The small molecule below binds the protein below.
Small molecule (SMILES): [H]/N=C(/N)NCCC[C@H](NC(=O)[C@@H](NC(=O)C(=O)c1cccc(Cl)c1)C(C)C)C(=O)c1nccs1

Sequence of chain 1.A:
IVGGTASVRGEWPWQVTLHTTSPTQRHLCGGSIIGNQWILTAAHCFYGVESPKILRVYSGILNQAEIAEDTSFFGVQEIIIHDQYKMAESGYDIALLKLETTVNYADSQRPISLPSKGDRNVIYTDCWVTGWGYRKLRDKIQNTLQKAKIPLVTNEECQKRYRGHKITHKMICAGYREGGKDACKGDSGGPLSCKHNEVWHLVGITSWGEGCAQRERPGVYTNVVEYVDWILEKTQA

Binding-site contacts:
Ligand atom OX contacts residue CYS184 of chain 1.A at 3.3 Å (h-bond).
Ligand atom C3 contacts residue CYS184 of chain 1.A at 3.7 Å (hydrophobic).
Ligand atom CZ contacts residue SER188 of chain 1.A at 2.4 Å.
Ligand atom N2 contacts residue SER188 of chain 1.A at 2.7 Å (h-bond).
Ligand atom N8 contacts residue ALA183 of chain 1.A at 3.3 Å (h-bond).
Ligand atom N10 contacts residue SER188 of chain 1.A at 2.8 Å (h-bond).
Ligand atom O24 contacts residue GLY209 of chain 1.A at 3.1 Å (h-bond).
Ligand atom C29 contacts residue TRP208 of chain 1.A at 3.7 Å (hydrophobic).
Ligand atom CL31 contacts residue GLU210 of chain 1.A at 2.8 Å.
Ligand atom O23 contacts residue TRP208 of chain 1.A at 3.5 Å.
Ligand atom CY contacts residue SER188 of chain 1.A at 2.4 Å.
Ligand atom O23 contacts residue GLY209 of chain 1.A at 3.3 Å (h-bond).
Ligand atom S13 contacts residue LYS185 of chain 1.A at 3.6 Å.
Ligand atom N10 contacts residue HIS44 of chain 1.A at 2.8 Å (h-bond).
Ligand atom C30 contacts residue GLY209 of chain 1.A at 3.2 Å.
Ligand atom N9 contacts residue ASP182 of chain 1.A at 2.7 Å (salt-bridge).
Ligand atom OX contacts residue GLY186 of chain 1.A at 2.7 Å (h-bond).
Ligand atom S13 contacts residue GLY186 of chain 1.A at 3.0 Å (h-bond).
Ligand atom OX contacts residue SER188 of chain 1.A at 2.4 Å (h-bond).
Ligand atom O24 contacts residue LYS185 of chain 1.A at 3.5 Å (salt-bridge).
Ligand atom C7 contacts residue ALA183 of chain 1.A at 3.3 Å (hydrophobic).
Ligand atom C26 contacts residue GLU89 of chain 1.A at 3.6 Å.
Ligand atom N9 contacts residue ALA183 of chain 1.A at 3.7 Å.
Ligand atom C18 contacts residue HIS44 of chain 1.A at 3.5 Å.
Ligand atom O17 contacts residue LYS185 of chain 1.A at 3.1 Å.
Ligand atom N2 contacts residue SER207 of chain 1.A at 3.3 Å (h-bond).
Ligand atom C28 contacts residue TRP208 of chain 1.A at 3.5 Å (hydrophobic).
Ligand atom N8 contacts residue ASP182 of chain 1.A at 2.7 Å (salt-bridge).
Ligand atom CL31 contacts residue HIS165 of chain 1.A at 3.5 Å.
Ligand atom N9 contacts residue GLY211 of chain 1.A at 2.8 Å (h-bond).
Ligand atom C3 contacts residue SER188 of chain 1.A at 2.9 Å.
Ligand atom OX contacts residue LYS185 of chain 1.A at 3.5 Å.
Ligand atom N6 contacts residue ALA183 of chain 1.A at 3.6 Å (h-bond).
Ligand atom CX contacts residue SER188 of chain 1.A at 1.5 Å.
Ligand atom C28 contacts residue HIS165 of chain 1.A at 3.5 Å.
Ligand atom C27 contacts residue GLU89 of chain 1.A at 3.1 Å.
Ligand atom OX contacts residue ASP187 of chain 1.A at 2.9 Å (salt-bridge).
Ligand atom C7 contacts residue ASP182 of chain 1.A at 3.3 Å.
Ligand atom N9 contacts residue GLY209 of chain 1.A at 3.6 Å.
Ligand atom N8 contacts residue GLY219 of chain 1.A at 3.5 Å.